A protein and the small-molecule ligand that binds it are described below.
Small molecule (SMILES): CC(=O)N[C@@H]1[C@@H](O)[C@H](O)[C@@H](CO)O[C@H]1O

Binding-site contacts:
Ligand atom C8 contacts residue THR108 of chain 1.A at 3.5 Å.
Ligand atom O7 contacts residue THR108 of chain 1.A at 4.3 Å.
Ligand atom O6 contacts residue GLU465 of chain 1.B at 3.5 Å (salt-bridge).
Ligand atom O7 contacts residue THR236 of chain 1.A at 3.3 Å.
Ligand atom O6 contacts residue ASN460 of chain 1.B at 2.5 Å (h-bond).
Ligand atom C5 contacts residue ASN234 of chain 1.A at 3.7 Å.
Ligand atom C5 contacts residue ASN460 of chain 1.B at 4.1 Å.
Ligand atom C7 contacts residue THR108 of chain 1.A at 4.1 Å.
Ligand atom C4 contacts residue ASN234 of chain 1.A at 4.3 Å.
Ligand atom C2 contacts residue ASN234 of chain 1.A at 2.5 Å.
Ligand atom C7 contacts residue THR236 of chain 1.A at 4.4 Å.
Ligand atom C1 contacts residue ASN234 of chain 1.A at 1.4 Å.
Ligand atom C6 contacts residue LYS462 of chain 1.B at 3.8 Å.
Ligand atom C7 contacts residue ASN234 of chain 1.A at 3.8 Å.
Ligand atom O5 contacts residue GLU465 of chain 1.B at 3.7 Å.
Ligand atom C1 contacts residue ARG457 of chain 1.B at 3.9 Å.
Ligand atom C5 contacts residue ARG457 of chain 1.B at 4.4 Å.
Ligand atom C3 contacts residue ASN234 of chain 1.A at 3.8 Å.
Ligand atom O6 contacts residue ARG457 of chain 1.B at 4.2 Å.
Ligand atom O6 contacts residue LEU461 of chain 1.B at 3.5 Å.
Ligand atom C1 contacts residue GLU465 of chain 1.B at 4.0 Å.
Ligand atom O6 contacts residue LYS462 of chain 1.B at 3.3 Å (salt-bridge).
Ligand atom O5 contacts residue ASN234 of chain 1.A at 2.4 Å (h-bond).
Ligand atom C6 contacts residue GLU465 of chain 1.B at 4.3 Å.
Ligand atom O5 contacts residue ARG457 of chain 1.B at 4.3 Å.
Ligand atom O7 contacts residue ASN234 of chain 1.A at 4.2 Å.
Ligand atom C6 contacts residue ASN460 of chain 1.B at 3.7 Å.
Ligand atom O4 contacts residue SER459 of chain 1.B at 3.9 Å.
Ligand atom N2 contacts residue ASN234 of chain 1.A at 2.9 Å (h-bond).

Sequence of chain 1.B:
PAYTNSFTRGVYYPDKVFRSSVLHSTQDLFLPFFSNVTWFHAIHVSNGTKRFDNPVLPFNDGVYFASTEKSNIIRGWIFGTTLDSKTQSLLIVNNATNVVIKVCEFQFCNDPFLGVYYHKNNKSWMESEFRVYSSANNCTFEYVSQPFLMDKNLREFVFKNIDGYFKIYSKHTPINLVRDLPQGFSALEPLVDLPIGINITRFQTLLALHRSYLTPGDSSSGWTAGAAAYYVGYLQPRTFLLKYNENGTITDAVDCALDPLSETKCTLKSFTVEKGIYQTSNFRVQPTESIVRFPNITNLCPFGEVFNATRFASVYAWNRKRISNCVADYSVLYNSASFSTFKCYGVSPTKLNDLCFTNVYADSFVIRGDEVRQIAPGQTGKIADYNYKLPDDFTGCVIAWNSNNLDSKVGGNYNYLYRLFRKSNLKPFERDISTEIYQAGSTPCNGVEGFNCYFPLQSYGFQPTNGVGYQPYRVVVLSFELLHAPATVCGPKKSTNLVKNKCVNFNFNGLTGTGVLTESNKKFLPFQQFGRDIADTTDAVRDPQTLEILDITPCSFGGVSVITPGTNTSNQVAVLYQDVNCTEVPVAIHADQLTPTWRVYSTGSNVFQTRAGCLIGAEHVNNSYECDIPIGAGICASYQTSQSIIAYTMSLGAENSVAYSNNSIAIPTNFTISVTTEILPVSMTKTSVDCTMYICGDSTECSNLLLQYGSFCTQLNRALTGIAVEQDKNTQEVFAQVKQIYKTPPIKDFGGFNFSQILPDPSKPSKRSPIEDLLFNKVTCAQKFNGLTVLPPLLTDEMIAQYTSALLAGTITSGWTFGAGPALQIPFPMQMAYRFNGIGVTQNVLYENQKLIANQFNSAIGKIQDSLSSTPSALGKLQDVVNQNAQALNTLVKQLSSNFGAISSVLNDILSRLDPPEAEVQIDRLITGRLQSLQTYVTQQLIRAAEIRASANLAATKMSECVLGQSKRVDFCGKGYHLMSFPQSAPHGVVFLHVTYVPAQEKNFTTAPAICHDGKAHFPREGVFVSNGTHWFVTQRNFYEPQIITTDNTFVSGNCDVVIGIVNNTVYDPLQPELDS

Sequence of chain 1.A:
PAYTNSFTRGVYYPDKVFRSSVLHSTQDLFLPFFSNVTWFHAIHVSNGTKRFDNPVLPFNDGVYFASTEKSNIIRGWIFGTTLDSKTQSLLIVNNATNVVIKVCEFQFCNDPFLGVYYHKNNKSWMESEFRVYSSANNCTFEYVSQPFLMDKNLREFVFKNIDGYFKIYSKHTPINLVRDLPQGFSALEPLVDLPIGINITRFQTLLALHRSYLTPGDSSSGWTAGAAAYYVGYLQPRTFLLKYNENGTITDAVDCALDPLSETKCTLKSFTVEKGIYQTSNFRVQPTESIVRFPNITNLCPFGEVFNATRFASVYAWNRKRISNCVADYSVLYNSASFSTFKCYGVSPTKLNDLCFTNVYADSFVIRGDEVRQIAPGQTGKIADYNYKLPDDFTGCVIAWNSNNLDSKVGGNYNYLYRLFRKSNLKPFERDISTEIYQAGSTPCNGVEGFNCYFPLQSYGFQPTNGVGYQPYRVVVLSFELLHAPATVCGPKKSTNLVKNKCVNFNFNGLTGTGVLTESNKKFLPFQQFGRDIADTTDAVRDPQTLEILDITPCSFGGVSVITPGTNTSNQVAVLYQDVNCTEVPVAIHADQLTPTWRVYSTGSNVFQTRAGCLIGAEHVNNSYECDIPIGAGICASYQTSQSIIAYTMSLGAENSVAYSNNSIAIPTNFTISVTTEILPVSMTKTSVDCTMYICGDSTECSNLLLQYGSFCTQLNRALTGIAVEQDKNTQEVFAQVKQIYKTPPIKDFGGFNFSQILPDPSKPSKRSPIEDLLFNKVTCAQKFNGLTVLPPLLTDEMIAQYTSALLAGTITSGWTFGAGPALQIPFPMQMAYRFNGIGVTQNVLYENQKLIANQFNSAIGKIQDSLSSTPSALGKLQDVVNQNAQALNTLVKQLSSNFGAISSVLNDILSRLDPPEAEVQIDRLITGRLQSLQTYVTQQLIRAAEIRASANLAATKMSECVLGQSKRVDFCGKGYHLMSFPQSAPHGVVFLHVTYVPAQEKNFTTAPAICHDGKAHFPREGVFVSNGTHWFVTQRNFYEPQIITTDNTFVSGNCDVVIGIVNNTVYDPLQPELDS